Sequence of chain 1.C:
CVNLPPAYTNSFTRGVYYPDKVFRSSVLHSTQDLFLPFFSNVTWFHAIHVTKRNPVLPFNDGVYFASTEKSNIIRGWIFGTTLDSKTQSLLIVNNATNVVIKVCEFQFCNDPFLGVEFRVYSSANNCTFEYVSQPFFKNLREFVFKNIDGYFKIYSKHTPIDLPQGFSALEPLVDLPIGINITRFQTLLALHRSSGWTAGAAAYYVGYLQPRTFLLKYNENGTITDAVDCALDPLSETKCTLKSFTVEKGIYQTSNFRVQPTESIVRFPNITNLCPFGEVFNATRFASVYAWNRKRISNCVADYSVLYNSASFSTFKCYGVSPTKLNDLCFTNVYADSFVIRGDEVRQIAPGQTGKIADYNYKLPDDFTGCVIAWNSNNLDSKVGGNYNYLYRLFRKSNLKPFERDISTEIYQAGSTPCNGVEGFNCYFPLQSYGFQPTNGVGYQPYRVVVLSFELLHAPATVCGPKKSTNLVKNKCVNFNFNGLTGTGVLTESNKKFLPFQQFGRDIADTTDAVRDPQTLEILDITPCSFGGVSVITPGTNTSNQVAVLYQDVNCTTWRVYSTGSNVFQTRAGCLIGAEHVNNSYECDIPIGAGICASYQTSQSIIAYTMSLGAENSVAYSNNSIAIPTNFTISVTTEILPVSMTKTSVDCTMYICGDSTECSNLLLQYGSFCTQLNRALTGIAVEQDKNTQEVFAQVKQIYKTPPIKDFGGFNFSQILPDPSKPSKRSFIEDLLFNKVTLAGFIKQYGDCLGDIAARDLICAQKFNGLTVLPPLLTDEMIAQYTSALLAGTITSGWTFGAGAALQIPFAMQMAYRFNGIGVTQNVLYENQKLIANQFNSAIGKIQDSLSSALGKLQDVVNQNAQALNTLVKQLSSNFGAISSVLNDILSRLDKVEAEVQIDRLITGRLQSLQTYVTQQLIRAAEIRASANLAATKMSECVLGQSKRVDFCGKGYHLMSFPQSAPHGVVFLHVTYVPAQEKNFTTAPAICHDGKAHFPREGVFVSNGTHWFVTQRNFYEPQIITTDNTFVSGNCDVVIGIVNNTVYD

Sequence of chain 1.B:
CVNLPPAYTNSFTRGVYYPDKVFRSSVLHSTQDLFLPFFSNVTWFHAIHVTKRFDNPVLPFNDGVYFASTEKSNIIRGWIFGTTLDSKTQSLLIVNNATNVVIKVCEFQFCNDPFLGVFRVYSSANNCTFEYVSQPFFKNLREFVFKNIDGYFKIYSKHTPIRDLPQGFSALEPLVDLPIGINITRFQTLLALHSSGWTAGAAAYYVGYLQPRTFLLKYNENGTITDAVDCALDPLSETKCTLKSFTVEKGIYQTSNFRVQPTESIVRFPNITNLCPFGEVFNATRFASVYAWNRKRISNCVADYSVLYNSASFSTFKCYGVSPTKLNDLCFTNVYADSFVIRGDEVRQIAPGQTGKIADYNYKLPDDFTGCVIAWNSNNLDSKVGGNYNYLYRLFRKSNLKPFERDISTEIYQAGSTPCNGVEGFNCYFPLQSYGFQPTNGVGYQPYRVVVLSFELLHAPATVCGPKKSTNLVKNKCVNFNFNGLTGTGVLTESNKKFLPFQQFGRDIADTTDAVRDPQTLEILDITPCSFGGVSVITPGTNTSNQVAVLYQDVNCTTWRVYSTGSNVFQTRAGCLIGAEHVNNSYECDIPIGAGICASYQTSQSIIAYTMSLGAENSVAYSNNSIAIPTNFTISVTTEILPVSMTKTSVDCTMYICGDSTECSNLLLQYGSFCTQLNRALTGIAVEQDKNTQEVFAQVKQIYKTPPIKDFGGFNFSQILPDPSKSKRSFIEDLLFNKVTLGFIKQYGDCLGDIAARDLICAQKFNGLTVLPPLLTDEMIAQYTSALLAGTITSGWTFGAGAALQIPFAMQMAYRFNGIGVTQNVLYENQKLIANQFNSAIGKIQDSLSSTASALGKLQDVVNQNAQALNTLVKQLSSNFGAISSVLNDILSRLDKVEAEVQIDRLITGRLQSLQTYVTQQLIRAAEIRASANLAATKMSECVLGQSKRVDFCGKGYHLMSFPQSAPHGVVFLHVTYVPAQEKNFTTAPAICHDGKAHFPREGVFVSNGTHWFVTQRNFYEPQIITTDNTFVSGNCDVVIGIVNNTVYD

Binding-site contacts:
Ligand atom C2 contacts residue ASN616 of chain 1.C at 3.7 Å.
Ligand atom C7 contacts residue ASN616 of chain 1.C at 2.8 Å.
Ligand atom O5 contacts residue ASN616 of chain 1.C at 3.7 Å.
Ligand atom C8 contacts residue ASN616 of chain 1.C at 3.5 Å.
Ligand atom N2 contacts residue ASN616 of chain 1.C at 3.4 Å (h-bond).
Ligand atom O7 contacts residue ASN616 of chain 1.C at 2.5 Å (h-bond).
Ligand atom C8 contacts residue ILE834 of chain 1.B at 4.1 Å (hydrophobic).
Ligand atom C8 contacts residue GLN644 of chain 1.C at 4.3 Å.
Ligand atom O7 contacts residue PHE833 of chain 1.B at 4.4 Å.
Ligand atom C1 contacts residue ASN616 of chain 1.C at 2.9 Å.

The protein below binds the small molecule below.
Small molecule (SMILES): CC(=O)N[C@@H]1[C@@H](O)[C@H](O)[C@@H](CO)O[C@H]1O